The protein below binds the small molecule below.
Small molecule (SMILES): C[N+](C)(C)[O-]

Sequence of chain 1.A:
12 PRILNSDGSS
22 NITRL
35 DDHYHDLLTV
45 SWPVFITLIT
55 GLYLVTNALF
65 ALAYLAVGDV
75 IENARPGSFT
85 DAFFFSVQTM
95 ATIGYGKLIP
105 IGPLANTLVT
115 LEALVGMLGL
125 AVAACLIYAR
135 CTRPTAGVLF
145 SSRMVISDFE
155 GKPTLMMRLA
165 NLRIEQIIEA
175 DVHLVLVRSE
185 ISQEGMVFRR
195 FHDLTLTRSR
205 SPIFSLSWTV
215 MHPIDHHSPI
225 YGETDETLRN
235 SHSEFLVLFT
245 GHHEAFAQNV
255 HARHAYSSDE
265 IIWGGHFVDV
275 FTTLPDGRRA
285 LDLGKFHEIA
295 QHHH

Sequence of chain 2.B:
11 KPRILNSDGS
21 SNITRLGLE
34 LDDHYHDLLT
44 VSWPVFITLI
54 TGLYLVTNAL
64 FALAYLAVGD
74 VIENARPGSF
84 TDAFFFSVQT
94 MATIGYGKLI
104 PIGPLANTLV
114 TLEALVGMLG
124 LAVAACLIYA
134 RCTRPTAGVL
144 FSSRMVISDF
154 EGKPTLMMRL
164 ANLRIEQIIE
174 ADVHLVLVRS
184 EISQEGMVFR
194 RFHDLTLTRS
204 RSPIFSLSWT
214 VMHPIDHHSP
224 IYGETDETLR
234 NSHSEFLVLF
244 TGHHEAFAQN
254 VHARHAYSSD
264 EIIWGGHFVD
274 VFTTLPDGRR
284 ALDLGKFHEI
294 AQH

Binding-site contacts:
Ligand atom OAE contacts residue ALA251 of chain 1.A at 3.2 Å (h-bond).
Ligand atom CAD contacts residue TYR132 of chain 1.A at 4.2 Å (hydrophobic).
Ligand atom CAD contacts residue GLN252 of chain 1.A at 3.4 Å.
Ligand atom CAB contacts residue THR136 of chain 2.B at 3.6 Å.
Ligand atom NAC contacts residue GLN252 of chain 2.B at 4.4 Å.
Ligand atom CAB contacts residue TYR132 of chain 1.A at 3.3 Å (hydrophobic).
Ligand atom NAC contacts residue GLN252 of chain 1.A at 4.2 Å.
Ligand atom CAA contacts residue GLN252 of chain 2.B at 3.3 Å.
Ligand atom OAE contacts residue GLN252 of chain 2.B at 4.5 Å.
Ligand atom OAE contacts residue GLN252 of chain 1.A at 3.4 Å.
Ligand atom NAC contacts residue ALA251 of chain 1.A at 4.4 Å.
Ligand atom OAE contacts residue PHE250 of chain 1.A at 3.7 Å.
Ligand atom NAC contacts residue TYR132 of chain 1.A at 4.4 Å.
Ligand atom CAB contacts residue TYR132 of chain 2.B at 4.1 Å (hydrophobic).